Sequence of chain 1.B:
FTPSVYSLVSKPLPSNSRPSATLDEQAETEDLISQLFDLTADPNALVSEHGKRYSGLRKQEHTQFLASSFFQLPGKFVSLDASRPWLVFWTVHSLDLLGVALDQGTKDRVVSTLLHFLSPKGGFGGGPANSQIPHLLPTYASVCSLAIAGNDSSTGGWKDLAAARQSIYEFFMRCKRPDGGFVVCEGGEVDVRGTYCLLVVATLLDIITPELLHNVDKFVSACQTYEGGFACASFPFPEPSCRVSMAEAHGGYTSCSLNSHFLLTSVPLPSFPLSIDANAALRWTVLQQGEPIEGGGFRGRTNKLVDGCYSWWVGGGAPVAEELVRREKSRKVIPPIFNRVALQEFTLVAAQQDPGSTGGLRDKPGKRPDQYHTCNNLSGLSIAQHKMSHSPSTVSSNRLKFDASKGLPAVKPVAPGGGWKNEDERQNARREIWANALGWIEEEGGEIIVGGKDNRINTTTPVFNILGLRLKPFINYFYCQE

A protein and the small-molecule ligand that binds it are described below.
Small molecule (SMILES): O=S(=O)(O)CC(O)CNC1CCCCC1

Binding-site contacts:
Ligand atom OAB contacts residue LYS63 of chain 1.B at 3.4 Å (salt-bridge).
Ligand atom OAD contacts residue ARG62 of chain 1.B at 3.3 Å.
Ligand atom OAA contacts residue GLN64 of chain 1.B at 3.8 Å.
Ligand atom OAC contacts residue GLN64 of chain 1.B at 3.7 Å.
Ligand atom CAK contacts residue GLN64 of chain 1.B at 4.3 Å.
Ligand atom OAD contacts residue GLU65 of chain 1.B at 4.5 Å.
Ligand atom CAK contacts residue GLU65 of chain 1.B at 3.9 Å.
Ligand atom SAO contacts residue GLN64 of chain 1.B at 4.0 Å.
Ligand atom SAO contacts residue ARG62 of chain 1.B at 4.0 Å.
Ligand atom SAO contacts residue GLU65 of chain 1.B at 4.3 Å.
Ligand atom OAB contacts residue ARG62 of chain 1.B at 3.1 Å.
Ligand atom OAB contacts residue GLN64 of chain 1.B at 3.0 Å (h-bond).
Ligand atom CAM contacts residue GLN64 of chain 1.B at 3.9 Å.
Ligand atom OAB contacts residue GLU65 of chain 1.B at 3.0 Å (salt-bridge).